Sequence of chain 1.A:
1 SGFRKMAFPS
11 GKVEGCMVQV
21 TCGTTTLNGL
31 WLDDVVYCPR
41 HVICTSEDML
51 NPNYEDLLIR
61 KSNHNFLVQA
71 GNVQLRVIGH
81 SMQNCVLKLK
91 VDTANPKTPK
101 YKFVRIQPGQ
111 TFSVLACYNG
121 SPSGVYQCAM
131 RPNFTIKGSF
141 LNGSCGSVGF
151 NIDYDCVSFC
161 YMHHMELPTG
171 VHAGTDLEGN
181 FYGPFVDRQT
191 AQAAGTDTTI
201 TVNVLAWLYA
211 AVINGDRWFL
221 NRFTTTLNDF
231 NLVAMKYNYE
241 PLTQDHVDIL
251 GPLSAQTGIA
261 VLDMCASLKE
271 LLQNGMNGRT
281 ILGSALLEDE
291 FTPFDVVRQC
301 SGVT

The protein below binds the small molecule below.
Small molecule (SMILES): CC[C@H](C(=O)Nc1cnncc1C)c1cccc(Cl)c1

Sequence of chain 2.A:
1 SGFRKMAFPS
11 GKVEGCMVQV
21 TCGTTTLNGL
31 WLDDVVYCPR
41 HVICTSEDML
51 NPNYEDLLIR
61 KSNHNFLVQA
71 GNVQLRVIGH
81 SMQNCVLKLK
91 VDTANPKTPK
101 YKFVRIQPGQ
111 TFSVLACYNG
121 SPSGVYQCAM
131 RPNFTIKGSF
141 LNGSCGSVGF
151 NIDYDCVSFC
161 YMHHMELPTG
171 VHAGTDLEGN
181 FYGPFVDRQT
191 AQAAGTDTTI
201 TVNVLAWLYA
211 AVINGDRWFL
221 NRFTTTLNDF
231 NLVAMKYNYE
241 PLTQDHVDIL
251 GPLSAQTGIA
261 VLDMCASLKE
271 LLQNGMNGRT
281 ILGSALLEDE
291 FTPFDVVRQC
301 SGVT

Binding-site contacts:
Ligand atom C11 contacts residue ARG188 of chain 1.A at 3.7 Å.
Ligand atom C13 contacts residue HIS164 of chain 1.A at 3.9 Å.
Ligand atom C6 contacts residue PHE140 of chain 1.A at 3.7 Å (hydrophobic).
Ligand atom C1 contacts residue HIS41 of chain 1.A at 3.8 Å.
Ligand atom C14 contacts residue HIS164 of chain 1.A at 3.4 Å.
Ligand atom C12 contacts residue MET49 of chain 1.A at 3.3 Å (hydrophobic).
Ligand atom C14 contacts residue HIS41 of chain 1.A at 3.9 Å.
Ligand atom C5 contacts residue SER144 of chain 1.A at 4.0 Å.
Ligand atom CL contacts residue HIS164 of chain 1.A at 3.6 Å.
Ligand atom C6 contacts residue ASN142 of chain 1.A at 3.9 Å.
Ligand atom C3 contacts residue GLU166 of chain 1.A at 3.8 Å.
Ligand atom C5 contacts residue HIS163 of chain 1.A at 3.2 Å.
Ligand atom O contacts residue GLU166 of chain 1.A at 2.9 Å (salt-bridge).
Ligand atom CL contacts residue ASP187 of chain 1.A at 3.2 Å.
Ligand atom C13 contacts residue MET49 of chain 1.A at 3.5 Å (hydrophobic).
Ligand atom C11 contacts residue GLN189 of chain 1.A at 3.5 Å.
Ligand atom C5 contacts residue GLU166 of chain 1.A at 4.0 Å.
Ligand atom N1 contacts residue HIS163 of chain 1.A at 3.1 Å (h-bond).
Ligand atom N contacts residue CYS145 of chain 1.A at 3.7 Å.
Ligand atom C5 contacts residue CYS145 of chain 1.A at 3.8 Å (hydrophobic).
Ligand atom CL contacts residue HIS41 of chain 1.A at 3.4 Å.
Ligand atom C13 contacts residue MET165 of chain 1.A at 3.7 Å (hydrophobic).
Ligand atom C7 contacts residue GLU166 of chain 1.A at 4.0 Å.
Ligand atom C12 contacts residue MET165 of chain 1.A at 3.5 Å (hydrophobic).
Ligand atom C6 contacts residue GLU166 of chain 1.A at 3.3 Å.
Ligand atom N1 contacts residue GLU166 of chain 1.A at 3.8 Å.
Ligand atom N1 contacts residue SER144 of chain 1.A at 3.6 Å.
Ligand atom C12 contacts residue ARG188 of chain 1.A at 3.6 Å.
Ligand atom O contacts residue MET165 of chain 1.A at 3.6 Å.
Ligand atom C6 contacts residue LEU141 of chain 1.A at 3.8 Å (hydrophobic).
Ligand atom C12 contacts residue ASP187 of chain 1.A at 4.0 Å.
Ligand atom C10 contacts residue GLN189 of chain 1.A at 3.2 Å.
Ligand atom N1 contacts residue PHE140 of chain 1.A at 3.5 Å.
Ligand atom CL contacts residue MET165 of chain 1.A at 3.8 Å.
Ligand atom C12 contacts residue GLN189 of chain 1.A at 4.0 Å.
Ligand atom N2 contacts residue LEU141 of chain 1.A at 3.8 Å.
Ligand atom C11 contacts residue MET49 of chain 1.A at 3.6 Å (hydrophobic).
Ligand atom N1 contacts residue LEU141 of chain 1.A at 3.9 Å.
Ligand atom N2 contacts residue PHE140 of chain 1.A at 2.9 Å (h-bond).
Ligand atom N2 contacts residue GLU166 of chain 1.A at 3.6 Å.